Sequence of chain 1.A:
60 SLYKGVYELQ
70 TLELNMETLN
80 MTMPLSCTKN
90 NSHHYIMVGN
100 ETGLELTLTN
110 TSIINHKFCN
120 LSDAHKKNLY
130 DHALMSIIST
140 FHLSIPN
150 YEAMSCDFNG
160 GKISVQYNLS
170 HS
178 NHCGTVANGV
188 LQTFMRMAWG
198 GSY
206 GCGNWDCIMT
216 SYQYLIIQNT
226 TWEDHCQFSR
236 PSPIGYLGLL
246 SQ

A small-molecule ligand and the protein it binds are described below.
Small molecule (SMILES): CC(=O)N[C@H]1[C@H](O[C@H]2[C@H](O)[C@@H](NC(C)=O)CO[C@@H]2CO)O[C@H](CO)[C@@H](O[C@@H]2O[C@H](CO[C@H]3O[C@H](CO)[C@@H](O)[C@H](O)[C@@H]3O)[C@@H](O)[C@H](O[C@H]3O[C@H](CO)[C@@H](O)[C@H](O)[C@@H]3O)[C@@H]2O)[C@@H]1O

Binding-site contacts:
Ligand atom C6 contacts residue VAL388 of chain 1.B at 4.2 Å (hydrophobic).
Ligand atom C8 contacts residue TYR366 of chain 1.B at 4.0 Å (hydrophobic).
Ligand atom O5 contacts residue ASN365 of chain 1.B at 2.4 Å (h-bond).
Ligand atom O3 contacts residue CYS231 of chain 1.A at 3.6 Å.
Ligand atom O7 contacts residue ARG235 of chain 1.A at 4.1 Å.
Ligand atom C6 contacts residue GLY391 of chain 1.B at 3.6 Å.
Ligand atom C7 contacts residue ASN365 of chain 1.B at 3.9 Å.
Ligand atom C5 contacts residue TYR393 of chain 1.B at 3.8 Å (hydrophobic).
Ligand atom O3 contacts residue SER234 of chain 1.A at 3.5 Å.
Ligand atom C3 contacts residue ASP229 of chain 1.A at 3.8 Å.
Ligand atom N2 contacts residue ASN365 of chain 1.B at 2.9 Å (h-bond).
Ligand atom C5 contacts residue SER234 of chain 1.A at 3.9 Å.
Ligand atom O4 contacts residue PHE233 of chain 1.A at 3.7 Å.
Ligand atom C8 contacts residue MET75 of chain 1.A at 3.4 Å (hydrophobic).
Ligand atom C5 contacts residue PHE233 of chain 1.A at 4.1 Å (hydrophobic).
Ligand atom C1 contacts residue ASN365 of chain 1.B at 1.5 Å.
Ligand atom C6 contacts residue SER392 of chain 1.B at 4.0 Å.
Ligand atom O7 contacts residue SER367 of chain 1.B at 3.1 Å.
Ligand atom C8 contacts residue SER367 of chain 1.B at 4.0 Å.
Ligand atom O3 contacts residue ARG235 of chain 1.A at 3.7 Å.
Ligand atom O3 contacts residue ASP229 of chain 1.A at 3.0 Å (salt-bridge).
Ligand atom C8 contacts residue SER392 of chain 1.B at 3.8 Å.
Ligand atom C4 contacts residue ASP229 of chain 1.A at 3.7 Å.
Ligand atom C6 contacts residue SER234 of chain 1.A at 3.5 Å.
Ligand atom O6 contacts residue GLY391 of chain 1.B at 2.9 Å (h-bond).
Ligand atom C6 contacts residue TYR393 of chain 1.B at 3.9 Å (hydrophobic).
Ligand atom O6 contacts residue ARG235 of chain 1.A at 3.2 Å (salt-bridge).
Ligand atom C3 contacts residue CYS231 of chain 1.A at 3.6 Å (hydrophobic).
Ligand atom O4 contacts residue ASP229 of chain 1.A at 2.9 Å (salt-bridge).
Ligand atom N2 contacts residue SER367 of chain 1.B at 4.2 Å.
Ligand atom O7 contacts residue TYR393 of chain 1.B at 3.9 Å.
Ligand atom O5 contacts residue VAL388 of chain 1.B at 3.8 Å.
Ligand atom C8 contacts residue GLY391 of chain 1.B at 3.6 Å.
Ligand atom C3 contacts residue ASN365 of chain 1.B at 3.9 Å.
Ligand atom C7 contacts residue SER367 of chain 1.B at 3.5 Å.
Ligand atom C6 contacts residue ARG235 of chain 1.A at 3.8 Å.
Ligand atom C2 contacts residue ASN365 of chain 1.B at 2.5 Å.
Ligand atom C8 contacts residue ASN365 of chain 1.B at 3.9 Å.
Ligand atom O6 contacts residue SER392 of chain 1.B at 4.0 Å.
Ligand atom C5 contacts residue ASN365 of chain 1.B at 3.8 Å.

Sequence of chain 1.B:
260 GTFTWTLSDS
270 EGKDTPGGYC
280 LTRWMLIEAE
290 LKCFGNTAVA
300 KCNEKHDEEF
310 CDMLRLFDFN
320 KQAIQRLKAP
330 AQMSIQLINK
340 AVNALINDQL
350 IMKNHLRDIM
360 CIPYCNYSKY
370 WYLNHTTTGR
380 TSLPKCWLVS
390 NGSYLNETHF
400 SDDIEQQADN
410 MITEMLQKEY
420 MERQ